Sequence of chain 1.A:
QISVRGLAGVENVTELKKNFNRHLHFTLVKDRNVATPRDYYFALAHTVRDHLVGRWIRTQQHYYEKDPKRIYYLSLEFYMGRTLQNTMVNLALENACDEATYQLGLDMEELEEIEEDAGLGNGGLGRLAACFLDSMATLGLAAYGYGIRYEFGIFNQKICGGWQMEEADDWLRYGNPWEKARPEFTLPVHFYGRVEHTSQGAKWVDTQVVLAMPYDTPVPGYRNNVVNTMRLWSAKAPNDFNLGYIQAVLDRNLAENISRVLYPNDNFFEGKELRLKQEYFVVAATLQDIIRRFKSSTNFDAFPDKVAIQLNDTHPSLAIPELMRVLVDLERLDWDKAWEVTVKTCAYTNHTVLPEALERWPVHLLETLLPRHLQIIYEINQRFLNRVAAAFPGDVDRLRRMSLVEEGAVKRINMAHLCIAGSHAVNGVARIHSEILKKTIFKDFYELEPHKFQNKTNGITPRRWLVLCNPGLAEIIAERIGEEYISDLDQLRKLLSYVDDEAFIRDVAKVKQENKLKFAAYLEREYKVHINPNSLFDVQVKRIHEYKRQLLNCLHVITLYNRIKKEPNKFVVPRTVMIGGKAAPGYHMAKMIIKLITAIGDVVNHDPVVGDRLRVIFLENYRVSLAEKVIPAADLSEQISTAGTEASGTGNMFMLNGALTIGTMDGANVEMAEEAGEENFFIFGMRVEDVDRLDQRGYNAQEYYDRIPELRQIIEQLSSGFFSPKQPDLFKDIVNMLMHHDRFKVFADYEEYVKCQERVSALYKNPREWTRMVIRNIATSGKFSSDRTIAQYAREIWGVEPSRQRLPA

The small molecule below binds the protein below.
Small molecule (SMILES): CCCc1cc2cn([C@@H]3O[C@H](CO)[C@@H](O)[C@H](O)[C@H]3O)c(=O)nc2o1

Binding-site contacts:
Ligand atom O4' contacts residue GLY664 of chain 1.A at 2.6 Å (h-bond).
Ligand atom C5' contacts residue LEU125 of chain 1.A at 3.8 Å (hydrophobic).
Ligand atom C2' contacts residue GLU661 of chain 1.A at 3.8 Å.
Ligand atom C6' contacts residue ASN473 of chain 1.A at 3.3 Å.
Ligand atom O2 contacts residue GLY124 of chain 1.A at 3.1 Å (h-bond).
Ligand atom N3 contacts residue ASN273 of chain 1.A at 3.8 Å.
Ligand atom O6' contacts residue VAL444 of chain 1.A at 3.8 Å.
Ligand atom C5' contacts residue GLY124 of chain 1.A at 3.7 Å.
Ligand atom C11 contacts residue ASP328 of chain 1.A at 3.8 Å.
Ligand atom C10 contacts residue HIS330 of chain 1.A at 3.4 Å.
Ligand atom O4' contacts residue ASN473 of chain 1.A at 3.6 Å (h-bond).
Ligand atom C11 contacts residue ALA372 of chain 1.A at 3.3 Å (hydrophobic).
Ligand atom C10 contacts residue ASP328 of chain 1.A at 3.5 Å.
Ligand atom C6' contacts residue HIS366 of chain 1.A at 3.5 Å.
Ligand atom N1 contacts residue LEU125 of chain 1.A at 3.9 Å.
Ligand atom O2 contacts residue LEU125 of chain 1.A at 3.0 Å (h-bond).
Ligand atom O6' contacts residue HIS366 of chain 1.A at 2.7 Å (h-bond).
Ligand atom C7 contacts residue THR367 of chain 1.A at 3.9 Å.
Ligand atom O3' contacts residue SER663 of chain 1.A at 3.0 Å (h-bond).
Ligand atom C11 contacts residue HIS330 of chain 1.A at 3.8 Å.
Ligand atom C6' contacts residue GLY124 of chain 1.A at 3.8 Å.
Ligand atom C2' contacts residue HIS366 of chain 1.A at 3.6 Å.
Ligand atom C3' contacts residue GLU661 of chain 1.A at 3.3 Å.
Ligand atom O3' contacts residue GLU661 of chain 1.A at 2.8 Å (salt-bridge).
Ligand atom O4' contacts residue THR665 of chain 1.A at 3.9 Å.
Ligand atom O6' contacts residue ASN473 of chain 1.A at 2.7 Å (h-bond).
Ligand atom O3' contacts residue GLY664 of chain 1.A at 3.1 Å (h-bond).
Ligand atom C4 contacts residue LEU125 of chain 1.A at 3.5 Å (hydrophobic).
Ligand atom C3' contacts residue GLY664 of chain 1.A at 3.7 Å.
Ligand atom O2' contacts residue GLU661 of chain 1.A at 3.2 Å (salt-bridge).
Ligand atom C2 contacts residue LEU125 of chain 1.A at 3.5 Å (hydrophobic).
Ligand atom O2' contacts residue TYR562 of chain 1.A at 3.1 Å (h-bond).
Ligand atom O5' contacts residue LEU125 of chain 1.A at 3.5 Å (h-bond).
Ligand atom N3 contacts residue LEU125 of chain 1.A at 3.7 Å.
Ligand atom C4' contacts residue GLY664 of chain 1.A at 3.6 Å.
Ligand atom O4' contacts residue SER663 of chain 1.A at 3.5 Å.
Ligand atom O5' contacts residue HIS366 of chain 1.A at 3.8 Å.
Ligand atom O3' contacts residue ALA662 of chain 1.A at 3.2 Å (h-bond).
Ligand atom C6 contacts residue HIS366 of chain 1.A at 3.2 Å.
Ligand atom O5 contacts residue ASP272 of chain 1.A at 3.5 Å (salt-bridge).